Binding-site contacts:
Ligand atom C9 contacts residue TRP285 of chain 1.A at 3.4 Å (hydrophobic).
Ligand atom C2 contacts residue TYR123 of chain 1.A at 3.0 Å (hydrophobic).
Ligand atom C22 contacts residue PHE337 of chain 1.A at 3.3 Å (hydrophobic).
Ligand atom C6 contacts residue TYR340 of chain 1.A at 3.4 Å (hydrophobic).
Ligand atom O1 contacts residue ASP73 of chain 1.A at 3.2 Å.
Ligand atom N4 contacts residue TYR71 of chain 1.A at 3.4 Å.
Ligand atom C10 contacts residue TRP285 of chain 1.A at 3.3 Å (hydrophobic).
Ligand atom C11 contacts residue TRP285 of chain 1.A at 3.4 Å (hydrophobic).
Ligand atom C1 contacts residue TYR123 of chain 1.A at 3.3 Å (hydrophobic).
Ligand atom C14 contacts residue TYR71 of chain 1.A at 3.3 Å (hydrophobic).
Ligand atom N4 contacts residue VAL281 of chain 1.A at 3.1 Å (h-bond).
Ligand atom C9 contacts residue TYR123 of chain 1.A at 3.4 Å (hydrophobic).
Ligand atom C9 contacts residue TYR71 of chain 1.A at 3.7 Å (hydrophobic).
Ligand atom O3 contacts residue TYR71 of chain 1.A at 3.4 Å.
Ligand atom C13 contacts residue TRP285 of chain 1.A at 3.4 Å (hydrophobic).
Ligand atom N1 contacts residue TYR123 of chain 1.A at 2.9 Å (h-bond).
Ligand atom C8 contacts residue TRP285 of chain 1.A at 3.6 Å (hydrophobic).
Ligand atom C7 contacts residue TYR340 of chain 1.A at 3.4 Å (hydrophobic).
Ligand atom C1 contacts residue ASP73 of chain 1.A at 3.3 Å.
Ligand atom C10 contacts residue TYR71 of chain 1.A at 3.5 Å (hydrophobic).
Ligand atom C5 contacts residue TYR340 of chain 1.A at 3.6 Å (hydrophobic).
Ligand atom O2 contacts residue TYR123 of chain 1.A at 3.5 Å (h-bond).
Ligand atom C22 contacts residue TYR336 of chain 1.A at 3.2 Å (hydrophobic).
Ligand atom N5 contacts residue TYR336 of chain 1.A at 3.4 Å.
Ligand atom C10 contacts residue GLU284 of chain 1.A at 3.5 Å.
Ligand atom C12 contacts residue TRP285 of chain 1.A at 3.4 Å (hydrophobic).
Ligand atom O3 contacts residue VAL281 of chain 1.A at 3.6 Å.
Ligand atom C8 contacts residue TYR123 of chain 1.A at 3.7 Å (hydrophobic).
Ligand atom N4 contacts residue GLU284 of chain 1.A at 2.4 Å (salt-bridge).
Ligand atom O4 contacts residue HIS446 of chain 1.A at 3.7 Å.
Ligand atom C4 contacts residue TYR336 of chain 1.A at 3.6 Å (hydrophobic).
Ligand atom C14 contacts residue GLU284 of chain 1.A at 3.6 Å.
Ligand atom N3 contacts residue TRP285 of chain 1.A at 3.3 Å.
Ligand atom C3 contacts residue TYR123 of chain 1.A at 3.2 Å (hydrophobic).
Ligand atom C11 contacts residue TYR71 of chain 1.A at 3.4 Å (hydrophobic).
Ligand atom N2 contacts residue TYR340 of chain 1.A at 3.5 Å.
Ligand atom C12 contacts residue TYR71 of chain 1.A at 3.7 Å (hydrophobic).
Ligand atom O3 contacts residue TRP285 of chain 1.A at 3.7 Å.
Ligand atom O4 contacts residue PHE337 of chain 1.A at 3.5 Å.
Ligand atom N2 contacts residue TYR123 of chain 1.A at 3.5 Å (h-bond).

This protein binds this small molecule.
Small molecule (SMILES): NC(=O)c1cc[n+](COC[n+]2ccc(/C=N/O)cc2/C=N/O)cc1

Sequence of chain 1.A:
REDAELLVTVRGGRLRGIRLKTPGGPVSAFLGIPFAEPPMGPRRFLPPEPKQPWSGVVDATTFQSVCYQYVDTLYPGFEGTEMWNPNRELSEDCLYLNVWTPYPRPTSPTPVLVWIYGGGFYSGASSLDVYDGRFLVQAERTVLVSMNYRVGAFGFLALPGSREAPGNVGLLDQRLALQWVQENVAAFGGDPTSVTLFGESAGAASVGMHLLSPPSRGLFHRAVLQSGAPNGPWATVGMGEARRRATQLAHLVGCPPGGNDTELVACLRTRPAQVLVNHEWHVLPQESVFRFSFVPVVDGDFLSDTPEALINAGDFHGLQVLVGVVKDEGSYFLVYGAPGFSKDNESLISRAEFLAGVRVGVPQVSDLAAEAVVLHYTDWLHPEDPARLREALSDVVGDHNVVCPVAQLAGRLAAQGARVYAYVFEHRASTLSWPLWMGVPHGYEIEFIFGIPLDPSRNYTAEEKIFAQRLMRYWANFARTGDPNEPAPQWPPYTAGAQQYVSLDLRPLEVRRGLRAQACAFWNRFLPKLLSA